Binding-site contacts:
Ligand atom N contacts residue THR258 of chain 1.A at 3.8 Å.
Ligand atom C7 contacts residue GOL1 of chain 1.F at 4.1 Å.
Ligand atom C2 contacts residue ASP276 of chain 1.A at 3.9 Å.
Ligand atom N1 contacts residue LEU259 of chain 1.A at 3.0 Å (h-bond).
Ligand atom C1 contacts residue ALA257 of chain 1.A at 3.7 Å (hydrophobic).
Ligand atom C4 contacts residue ASP279 of chain 1.A at 3.2 Å.
Ligand atom C2 contacts residue LEU259 of chain 1.A at 3.5 Å (hydrophobic).
Ligand atom C4 contacts residue ACT1 of chain 1.I at 4.3 Å.
Ligand atom C7 contacts residue ASP276 of chain 1.A at 3.9 Å.
Ligand atom C contacts residue PHE253 of chain 1.A at 3.9 Å (hydrophobic).
Ligand atom C contacts residue LEU259 of chain 1.A at 3.9 Å (hydrophobic).
Ligand atom C2 contacts residue GLY275 of chain 1.A at 4.0 Å.
Ligand atom C contacts residue ALA257 of chain 1.A at 3.3 Å (hydrophobic).
Ligand atom C1 contacts residue LEU259 of chain 1.A at 4.0 Å (hydrophobic).
Ligand atom N contacts residue GLY275 of chain 1.A at 4.2 Å.
Ligand atom N1 contacts residue GLY275 of chain 1.A at 3.6 Å.
Ligand atom C7 contacts residue ASP279 of chain 1.A at 3.7 Å.
Ligand atom C contacts residue ASP279 of chain 1.A at 3.6 Å.
Ligand atom C1 contacts residue ASP279 of chain 1.A at 4.1 Å.
Ligand atom N contacts residue ALA257 of chain 1.A at 3.9 Å.
Ligand atom C5 contacts residue ASP279 of chain 1.A at 3.6 Å.
Ligand atom N3 contacts residue GOL1 of chain 1.F at 4.4 Å.
Ligand atom C2 contacts residue THR258 of chain 1.A at 4.2 Å.
Ligand atom N2 contacts residue ASP279 of chain 1.A at 3.5 Å (salt-bridge).
Ligand atom C6 contacts residue GOL1 of chain 1.F at 4.0 Å.
Ligand atom N2 contacts residue ACT1 of chain 1.I at 3.4 Å.
Ligand atom N contacts residue LEU259 of chain 1.A at 2.9 Å (h-bond).
Ligand atom S contacts residue ASP276 of chain 1.A at 3.5 Å.
Ligand atom C3 contacts residue ASP279 of chain 1.A at 3.9 Å.
Ligand atom C6 contacts residue ASP279 of chain 1.A at 3.5 Å.
Ligand atom N3 contacts residue ASP279 of chain 1.A at 3.2 Å (salt-bridge).
Ligand atom N1 contacts residue THR258 of chain 1.A at 3.7 Å.
Ligand atom C3 contacts residue ASP276 of chain 1.A at 4.4 Å.
Ligand atom C5 contacts residue ACT1 of chain 1.I at 3.4 Å.
Ligand atom C contacts residue ACT1 of chain 1.I at 4.3 Å.
Ligand atom N1 contacts residue ASP276 of chain 1.A at 3.6 Å (salt-bridge).
Ligand atom C6 contacts residue ACT1 of chain 1.I at 4.0 Å.
Ligand atom C7 contacts residue TYR163 of chain 1.A at 3.6 Å (hydrophobic).

Sequence of chain 1.A:
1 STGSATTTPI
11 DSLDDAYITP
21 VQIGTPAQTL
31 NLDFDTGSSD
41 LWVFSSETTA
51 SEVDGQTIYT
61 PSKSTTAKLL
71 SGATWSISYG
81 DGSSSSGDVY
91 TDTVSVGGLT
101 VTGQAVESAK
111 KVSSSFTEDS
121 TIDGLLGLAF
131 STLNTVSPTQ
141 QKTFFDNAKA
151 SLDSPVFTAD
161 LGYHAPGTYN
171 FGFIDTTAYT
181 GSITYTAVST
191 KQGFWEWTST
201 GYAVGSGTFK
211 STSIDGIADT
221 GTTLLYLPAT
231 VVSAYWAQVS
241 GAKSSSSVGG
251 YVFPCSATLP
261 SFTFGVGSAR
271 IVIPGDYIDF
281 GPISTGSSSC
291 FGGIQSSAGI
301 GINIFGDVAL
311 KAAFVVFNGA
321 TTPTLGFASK

The small molecule below binds the protein below.
Small molecule (SMILES): Cc1nc(N)sc1-c1nccn1C